Sequence of chain 1.A:
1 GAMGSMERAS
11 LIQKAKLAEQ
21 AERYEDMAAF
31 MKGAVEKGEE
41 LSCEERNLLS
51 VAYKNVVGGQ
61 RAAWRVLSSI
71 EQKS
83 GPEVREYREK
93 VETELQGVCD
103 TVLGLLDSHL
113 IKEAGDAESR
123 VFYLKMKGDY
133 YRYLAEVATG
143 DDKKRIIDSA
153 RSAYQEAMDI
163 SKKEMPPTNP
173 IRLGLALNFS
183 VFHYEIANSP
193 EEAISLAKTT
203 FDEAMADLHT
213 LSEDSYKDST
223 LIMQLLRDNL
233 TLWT

This protein binds this small molecule.
Small molecule (SMILES): CC(=O)N[C@@H](CCCNC(N)=[NH2+])C(=O)N[C@H](C(=O)N1CCC[C@H]1C(=O)N[C@@H](CO[PH2](=O)(O)O)C(=O)N[C@@H](CC(C)C)C(=O)N1CCC[C@H]1C(=O)NCC=O)[C@@H](C)O

Binding-site contacts:
Ligand atom O contacts residue D4H1 of chain 1.J at 3.7 Å.
Ligand atom CG contacts residue D4H1 of chain 1.J at 3.4 Å.
Ligand atom OG1 contacts residue TRP235 of chain 1.A at 2.9 Å (h-bond).
Ligand atom O2P contacts residue ARG61 of chain 1.A at 2.8 Å (salt-bridge).
Ligand atom CG2 contacts residue TRP235 of chain 1.A at 3.5 Å (hydrophobic).
Ligand atom O contacts residue D4H1 of chain 1.J at 2.4 Å (h-bond).
Ligand atom CG2 contacts residue ASN231 of chain 1.A at 3.4 Å.
Ligand atom NH2 contacts residue GLU187 of chain 1.A at 3.0 Å (salt-bridge).
Ligand atom O contacts residue ASN231 of chain 1.A at 3.0 Å (h-bond).
Ligand atom O2P contacts residue ARG134 of chain 1.A at 2.7 Å (salt-bridge).
Ligand atom C contacts residue GLU187 of chain 1.A at 3.7 Å.
Ligand atom CB contacts residue GLU187 of chain 1.A at 3.4 Å.
Ligand atom CD contacts residue GLU187 of chain 1.A at 3.7 Å.
Ligand atom P contacts residue ARG134 of chain 1.A at 3.7 Å.
Ligand atom N contacts residue ASN180 of chain 1.A at 2.9 Å (h-bond).
Ligand atom N contacts residue D4H1 of chain 1.J at 3.6 Å.
Ligand atom C contacts residue ASN180 of chain 1.A at 3.7 Å.
Ligand atom CD contacts residue LEU227 of chain 1.A at 3.5 Å (hydrophobic).
Ligand atom P contacts residue TYR135 of chain 1.A at 3.7 Å.
Ligand atom OG1 contacts residue TYR186 of chain 1.A at 3.6 Å.
Ligand atom CB contacts residue ASN180 of chain 1.A at 3.5 Å.
Ligand atom CA contacts residue GLU187 of chain 1.A at 3.6 Å.
Ligand atom N contacts residue LEU179 of chain 1.A at 3.7 Å.
Ligand atom O1P contacts residue ARG61 of chain 1.A at 2.9 Å (salt-bridge).
Ligand atom CA contacts residue D4H1 of chain 1.J at 2.5 Å.
Ligand atom P contacts residue ARG61 of chain 1.A at 3.7 Å.
Ligand atom CD1 contacts residue LEU179 of chain 1.A at 3.6 Å (hydrophobic).
Ligand atom CB contacts residue ASN180 of chain 1.A at 3.4 Å.
Ligand atom CA contacts residue ASN180 of chain 1.A at 3.7 Å.
Ligand atom N contacts residue GLU187 of chain 1.A at 2.8 Å (salt-bridge).
Ligand atom O3P contacts residue ARG134 of chain 1.A at 2.8 Å (salt-bridge).
Ligand atom O3P contacts residue TYR135 of chain 1.A at 2.5 Å (h-bond).
Ligand atom CG contacts residue GLU187 of chain 1.A at 3.4 Å.
Ligand atom OG1 contacts residue GLU187 of chain 1.A at 2.7 Å (salt-bridge).
Ligand atom CD contacts residue ASN231 of chain 1.A at 3.7 Å.
Ligand atom CD1 contacts residue D4H1 of chain 1.J at 3.0 Å.
Ligand atom CA contacts residue LEU179 of chain 1.A at 3.7 Å (hydrophobic).
Ligand atom C contacts residue D4H1 of chain 1.J at 1.4 Å.
Ligand atom O contacts residue VAL183 of chain 1.A at 3.5 Å.
Ligand atom CA contacts residue GLU187 of chain 1.A at 3.7 Å.